Sequence of chain 1.B:
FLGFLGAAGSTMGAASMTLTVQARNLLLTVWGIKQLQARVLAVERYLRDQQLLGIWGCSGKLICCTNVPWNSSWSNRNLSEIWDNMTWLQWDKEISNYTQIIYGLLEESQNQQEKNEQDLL

The small molecule below binds the protein below.
Small molecule (SMILES): CC(=O)N[C@@H]1[C@@H](O)[C@H](O)[C@@H](CO)O[C@H]1O

Binding-site contacts:
Ligand atom O3 contacts residue GLU110 of chain 1.B at 3.2 Å (salt-bridge).
Ligand atom C8 contacts residue ASN107 of chain 1.B at 4.3 Å.
Ligand atom C3 contacts residue GLU110 of chain 1.B at 3.6 Å.
Ligand atom C7 contacts residue ARG106 of chain 1.B at 4.1 Å.
Ligand atom O7 contacts residue ARG106 of chain 1.B at 3.7 Å.
Ligand atom N2 contacts residue ASN107 of chain 1.B at 2.9 Å (h-bond).
Ligand atom N2 contacts residue GLU110 of chain 1.B at 4.5 Å.
Ligand atom C7 contacts residue GLU110 of chain 1.B at 4.5 Å.
Ligand atom C5 contacts residue ASN107 of chain 1.B at 3.7 Å.
Ligand atom C4 contacts residue GLU110 of chain 1.B at 3.6 Å.
Ligand atom C2 contacts residue GLU110 of chain 1.B at 3.5 Å.
Ligand atom C3 contacts residue ASN107 of chain 1.B at 3.8 Å.
Ligand atom C8 contacts residue ARG106 of chain 1.B at 4.1 Å.
Ligand atom C4 contacts residue ASN107 of chain 1.B at 4.2 Å.
Ligand atom C7 contacts residue ASN107 of chain 1.B at 3.6 Å.
Ligand atom O7 contacts residue GLU110 of chain 1.B at 3.5 Å (salt-bridge).
Ligand atom O7 contacts residue ASN107 of chain 1.B at 4.1 Å.
Ligand atom C1 contacts residue ASN107 of chain 1.B at 1.4 Å.
Ligand atom C2 contacts residue ASN107 of chain 1.B at 2.5 Å.
Ligand atom C8 contacts residue ASN105 of chain 1.B at 3.5 Å.
Ligand atom C7 contacts residue ASN105 of chain 1.B at 3.9 Å.
Ligand atom O5 contacts residue ASN107 of chain 1.B at 2.4 Å (h-bond).
Ligand atom O7 contacts residue ASN105 of chain 1.B at 3.5 Å (h-bond).